A protein and the small-molecule ligand that binds it are described below.
Small molecule (SMILES): C[C@@](O)(C(F)F)[C@H](NC(=O)c1ccc(C#CC#Cc2ccc(N)cc2)cc1)C(=O)NO

Binding-site contacts:
Ligand atom C02 contacts residue THR190 of chain 1.A at 3.4 Å.
Ligand atom O04 contacts residue HIS264 of chain 1.A at 3.0 Å (h-bond).
Ligand atom O01 contacts residue ZN1 of chain 1.B at 2.1 Å.
Ligand atom N03 contacts residue GLU77 of chain 1.A at 3.0 Å (salt-bridge).
Ligand atom C23 contacts residue VAL216 of chain 1.A at 3.5 Å (hydrophobic).
Ligand atom N06 contacts residue THR190 of chain 1.A at 3.0 Å (h-bond).
Ligand atom N03 contacts residue ZN1 of chain 1.B at 2.9 Å.
Ligand atom O01 contacts residue THR190 of chain 1.A at 2.5 Å (h-bond).
Ligand atom O04 contacts residue ASP241 of chain 1.A at 3.0 Å (salt-bridge).
Ligand atom O08 contacts residue MET62 of chain 1.A at 3.7 Å.
Ligand atom C05 contacts residue THR190 of chain 1.A at 3.6 Å.
Ligand atom N03 contacts residue ASP241 of chain 1.A at 3.6 Å (salt-bridge).
Ligand atom C15 contacts residue ILE197 of chain 1.A at 3.6 Å (hydrophobic).
Ligand atom C17 contacts residue SER210 of chain 1.A at 3.6 Å.
Ligand atom C14 contacts residue ILE197 of chain 1.A at 3.5 Å (hydrophobic).
Ligand atom N03 contacts residue HIS264 of chain 1.A at 2.8 Å (h-bond).
Ligand atom C15 contacts residue SER210 of chain 1.A at 3.8 Å.
Ligand atom C16 contacts residue GLY209 of chain 1.A at 3.6 Å.
Ligand atom C28 contacts residue ASP241 of chain 1.A at 3.4 Å.
Ligand atom C13 contacts residue ILE197 of chain 1.A at 3.8 Å (hydrophobic).
Ligand atom C15 contacts residue GLY209 of chain 1.A at 3.8 Å.
Ligand atom C02 contacts residue ZN1 of chain 1.B at 2.9 Å.
Ligand atom O01 contacts residue HIS78 of chain 1.A at 3.7 Å.
Ligand atom F30 contacts residue HIS264 of chain 1.A at 3.2 Å.
Ligand atom C02 contacts residue ASP241 of chain 1.A at 3.5 Å.
Ligand atom O04 contacts residue GLU77 of chain 1.A at 2.4 Å (salt-bridge).
Ligand atom C25 contacts residue PHE191 of chain 1.A at 3.3 Å (hydrophobic).
Ligand atom C31 contacts residue PHE191 of chain 1.A at 3.5 Å (hydrophobic).
Ligand atom O04 contacts residue HIS78 of chain 1.A at 3.2 Å (h-bond).
Ligand atom C16 contacts residue SER210 of chain 1.A at 3.5 Å.
Ligand atom C24 contacts residue PHE191 of chain 1.A at 3.8 Å (hydrophobic).
Ligand atom O01 contacts residue HIS237 of chain 1.A at 2.9 Å (h-bond).
Ligand atom C18 contacts residue GLY209 of chain 1.A at 3.3 Å.
Ligand atom C18 contacts residue SER210 of chain 1.A at 3.7 Å.
Ligand atom C25 contacts residue THR190 of chain 1.A at 3.3 Å.
Ligand atom O04 contacts residue ZN1 of chain 1.B at 2.2 Å.
Ligand atom C31 contacts residue THR190 of chain 1.A at 3.5 Å.
Ligand atom O01 contacts residue ASP241 of chain 1.A at 3.4 Å (salt-bridge).
Ligand atom F29 contacts residue LYS238 of chain 1.A at 2.9 Å.
Ligand atom C22 contacts residue VAL211 of chain 1.A at 3.6 Å (hydrophobic).

Sequence of chain 1.A:
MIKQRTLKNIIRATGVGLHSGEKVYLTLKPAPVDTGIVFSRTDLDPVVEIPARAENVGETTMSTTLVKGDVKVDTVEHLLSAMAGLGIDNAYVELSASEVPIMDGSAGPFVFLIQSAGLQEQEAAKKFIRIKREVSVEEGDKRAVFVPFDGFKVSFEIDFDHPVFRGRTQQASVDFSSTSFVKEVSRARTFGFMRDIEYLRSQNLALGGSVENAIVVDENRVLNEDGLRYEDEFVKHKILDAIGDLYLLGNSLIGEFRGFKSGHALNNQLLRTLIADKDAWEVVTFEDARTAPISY